Binding-site contacts:
Ligand atom C1 contacts residue ASN600 of chain 1.B at 1.4 Å.
Ligand atom C7 contacts residue ASN600 of chain 1.B at 3.4 Å.
Ligand atom C4 contacts residue ASN600 of chain 1.B at 4.1 Å.
Ligand atom O6 contacts residue ASN600 of chain 1.B at 4.5 Å.
Ligand atom O5 contacts residue ASN600 of chain 1.B at 2.2 Å (h-bond).
Ligand atom O7 contacts residue ASN600 of chain 1.B at 3.1 Å (h-bond).
Ligand atom C2 contacts residue ASN600 of chain 1.B at 2.5 Å.
Ligand atom N2 contacts residue ASN600 of chain 1.B at 3.1 Å (h-bond).
Ligand atom C3 contacts residue ASN600 of chain 1.B at 3.8 Å.
Ligand atom C5 contacts residue ASN600 of chain 1.B at 3.6 Å.

Sequence of chain 1.B:
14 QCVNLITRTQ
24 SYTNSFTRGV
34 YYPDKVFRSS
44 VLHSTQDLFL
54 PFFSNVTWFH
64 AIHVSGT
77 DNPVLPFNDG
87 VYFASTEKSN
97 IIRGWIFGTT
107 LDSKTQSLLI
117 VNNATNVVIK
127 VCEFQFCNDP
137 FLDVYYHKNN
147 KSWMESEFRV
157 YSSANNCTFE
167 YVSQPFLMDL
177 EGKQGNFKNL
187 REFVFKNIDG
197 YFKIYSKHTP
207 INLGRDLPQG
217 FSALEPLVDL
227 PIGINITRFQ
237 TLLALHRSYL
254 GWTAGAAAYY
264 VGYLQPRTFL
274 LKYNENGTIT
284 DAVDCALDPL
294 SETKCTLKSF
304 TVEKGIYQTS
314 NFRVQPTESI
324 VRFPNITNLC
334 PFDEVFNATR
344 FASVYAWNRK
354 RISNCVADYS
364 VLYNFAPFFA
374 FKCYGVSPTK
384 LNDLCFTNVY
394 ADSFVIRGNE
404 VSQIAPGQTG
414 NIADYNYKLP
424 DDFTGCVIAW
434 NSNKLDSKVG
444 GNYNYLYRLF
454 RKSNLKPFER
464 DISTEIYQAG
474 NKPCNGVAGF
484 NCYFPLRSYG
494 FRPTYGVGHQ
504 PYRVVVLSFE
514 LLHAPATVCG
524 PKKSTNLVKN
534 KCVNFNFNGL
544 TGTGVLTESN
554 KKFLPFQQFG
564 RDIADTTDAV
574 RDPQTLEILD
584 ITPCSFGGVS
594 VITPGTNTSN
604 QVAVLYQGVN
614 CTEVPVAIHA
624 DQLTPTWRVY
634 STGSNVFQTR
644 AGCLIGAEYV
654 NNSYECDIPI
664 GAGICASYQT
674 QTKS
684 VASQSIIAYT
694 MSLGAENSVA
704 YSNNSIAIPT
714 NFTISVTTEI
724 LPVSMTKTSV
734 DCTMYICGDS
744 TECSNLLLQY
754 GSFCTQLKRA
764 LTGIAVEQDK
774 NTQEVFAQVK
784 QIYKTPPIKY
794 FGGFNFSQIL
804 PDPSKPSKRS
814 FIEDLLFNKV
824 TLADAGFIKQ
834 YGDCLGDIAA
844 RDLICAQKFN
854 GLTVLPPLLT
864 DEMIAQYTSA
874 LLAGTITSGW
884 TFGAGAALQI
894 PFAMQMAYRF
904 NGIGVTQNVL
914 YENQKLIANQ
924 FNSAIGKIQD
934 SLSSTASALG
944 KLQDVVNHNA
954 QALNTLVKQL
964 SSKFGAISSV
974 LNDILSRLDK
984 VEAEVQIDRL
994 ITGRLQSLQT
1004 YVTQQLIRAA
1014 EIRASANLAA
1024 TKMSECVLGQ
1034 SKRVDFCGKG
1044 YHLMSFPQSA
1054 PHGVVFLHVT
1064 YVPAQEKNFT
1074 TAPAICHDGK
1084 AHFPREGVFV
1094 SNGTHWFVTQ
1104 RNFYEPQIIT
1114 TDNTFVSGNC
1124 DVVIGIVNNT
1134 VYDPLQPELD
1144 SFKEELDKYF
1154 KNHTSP

This protein binds this small molecule.
Small molecule (SMILES): CC(=O)N[C@@H]1[C@@H](O)[C@H](O)[C@@H](CO)O[C@H]1O